Sequence of chain 1.E:
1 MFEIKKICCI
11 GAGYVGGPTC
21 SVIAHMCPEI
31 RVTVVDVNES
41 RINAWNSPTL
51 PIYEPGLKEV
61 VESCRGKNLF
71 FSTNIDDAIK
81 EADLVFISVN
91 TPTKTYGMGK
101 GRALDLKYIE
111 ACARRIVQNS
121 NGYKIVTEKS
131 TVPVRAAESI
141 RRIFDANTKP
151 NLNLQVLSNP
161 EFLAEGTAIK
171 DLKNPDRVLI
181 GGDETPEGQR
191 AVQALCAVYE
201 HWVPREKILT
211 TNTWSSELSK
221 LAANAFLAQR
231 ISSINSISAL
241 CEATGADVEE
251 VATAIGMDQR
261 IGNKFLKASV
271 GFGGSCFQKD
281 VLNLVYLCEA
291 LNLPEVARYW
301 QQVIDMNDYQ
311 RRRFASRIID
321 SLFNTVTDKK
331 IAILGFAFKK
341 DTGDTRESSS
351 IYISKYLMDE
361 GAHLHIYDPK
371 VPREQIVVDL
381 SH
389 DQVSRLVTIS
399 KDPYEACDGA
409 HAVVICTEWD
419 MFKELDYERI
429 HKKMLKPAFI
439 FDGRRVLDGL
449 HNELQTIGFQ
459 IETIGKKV

A small-molecule ligand and the protein it binds are described below.
Small molecule (SMILES): O=c1ccn([C@@H]2O[C@H](CO[P](=O)(O)O[P](=O)(O)O[C@H]3O[C@H](CO)[C@@H](O)[C@H](O)[C@H]3O)[C@@H](O)[C@H]2O)c(=O)[nH]1

Binding-site contacts:
Ligand atom O3A contacts residue LYS339 of chain 1.E at 3.3 Å (salt-bridge).
Ligand atom N1 contacts residue ILE231 of chain 1.E at 3.3 Å.
Ligand atom O6' contacts residue LYS220 of chain 1.E at 3.0 Å (salt-bridge).
Ligand atom C4C contacts residue GLY273 of chain 1.E at 3.5 Å.
Ligand atom O2 contacts residue ARG442 of chain 1.E at 3.5 Å (salt-bridge).
Ligand atom O4 contacts residue LEU266 of chain 1.E at 3.5 Å (h-bond).
Ligand atom O2B contacts residue GLU165 of chain 1.E at 2.8 Å (salt-bridge).
Ligand atom O2A contacts residue PHE265 of chain 1.E at 3.5 Å.
Ligand atom O2' contacts residue ARG260 of chain 1.F at 2.9 Å (salt-bridge).
Ligand atom O4' contacts residue PHE162 of chain 1.E at 3.2 Å.
Ligand atom O2C contacts residue ARG442 of chain 1.E at 2.8 Å (salt-bridge).
Ligand atom N3 contacts residue LYS267 of chain 1.E at 2.8 Å (salt-bridge).
Ligand atom O2 contacts residue SER269 of chain 1.E at 2.8 Å (h-bond).
Ligand atom C4' contacts residue LYS220 of chain 1.E at 3.5 Å.
Ligand atom C6' contacts residue NAD1 of chain 1.CA at 3.4 Å.
Ligand atom O4C contacts residue ILE231 of chain 1.E at 3.4 Å.
Ligand atom C4' contacts residue LEU163 of chain 1.E at 3.4 Å (hydrophobic).
Ligand atom C4 contacts residue LYS267 of chain 1.E at 3.5 Å.
Ligand atom O6' contacts residue ASN224 of chain 1.E at 3.2 Å (h-bond).
Ligand atom O6' contacts residue CYS276 of chain 1.E at 3.2 Å.
Ligand atom O3C contacts residue GLY273 of chain 1.E at 2.7 Å (h-bond).
Ligand atom O4C contacts residue PHE272 of chain 1.E at 3.5 Å.
Ligand atom O3' contacts residue PHE162 of chain 1.E at 3.0 Å (h-bond).
Ligand atom O3B contacts residue ALA164 of chain 1.E at 3.4 Å.
Ligand atom O1A contacts residue LYS339 of chain 1.E at 2.8 Å (salt-bridge).
Ligand atom C3' contacts residue PHE162 of chain 1.E at 3.5 Å (hydrophobic).
Ligand atom C2 contacts residue ILE231 of chain 1.E at 3.6 Å (hydrophobic).
Ligand atom C6' contacts residue CYS276 of chain 1.E at 3.5 Å (hydrophobic).
Ligand atom O4' contacts residue LYS220 of chain 1.E at 3.0 Å (salt-bridge).
Ligand atom C4' contacts residue ASN224 of chain 1.E at 3.6 Å.
Ligand atom O4 contacts residue PHE265 of chain 1.E at 3.4 Å.
Ligand atom C3' contacts residue LEU163 of chain 1.E at 3.5 Å (hydrophobic).
Ligand atom O2C contacts residue PHE338 of chain 1.E at 3.4 Å (h-bond).
Ligand atom C3C contacts residue PHE338 of chain 1.E at 3.6 Å (hydrophobic).
Ligand atom O4 contacts residue LYS267 of chain 1.E at 2.9 Å (salt-bridge).
Ligand atom O3' contacts residue ARG260 of chain 1.F at 3.1 Å (salt-bridge).
Ligand atom O4' contacts residue LEU163 of chain 1.E at 2.7 Å (h-bond).
Ligand atom C5' contacts residue LEU163 of chain 1.E at 3.4 Å (hydrophobic).
Ligand atom C6 contacts residue ILE231 of chain 1.E at 3.4 Å (hydrophobic).
Ligand atom O3C contacts residue PHE338 of chain 1.E at 2.8 Å (h-bond).

Sequence of chain 1.F:
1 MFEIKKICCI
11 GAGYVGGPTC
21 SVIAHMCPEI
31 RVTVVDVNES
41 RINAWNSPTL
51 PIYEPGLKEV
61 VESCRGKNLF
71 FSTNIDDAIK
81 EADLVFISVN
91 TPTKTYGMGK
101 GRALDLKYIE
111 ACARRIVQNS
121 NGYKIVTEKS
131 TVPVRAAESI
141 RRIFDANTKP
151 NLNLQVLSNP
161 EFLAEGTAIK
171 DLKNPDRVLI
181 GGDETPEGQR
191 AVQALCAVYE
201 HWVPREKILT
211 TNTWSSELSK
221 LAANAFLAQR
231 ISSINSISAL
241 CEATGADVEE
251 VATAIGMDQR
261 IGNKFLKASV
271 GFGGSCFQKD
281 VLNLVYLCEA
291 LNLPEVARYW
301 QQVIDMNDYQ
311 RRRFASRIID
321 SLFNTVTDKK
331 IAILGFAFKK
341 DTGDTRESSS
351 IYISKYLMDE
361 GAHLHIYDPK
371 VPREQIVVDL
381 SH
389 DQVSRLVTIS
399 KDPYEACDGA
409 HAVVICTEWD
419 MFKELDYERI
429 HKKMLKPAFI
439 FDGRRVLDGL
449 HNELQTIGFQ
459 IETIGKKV